Binding-site contacts:
Ligand atom C6 contacts residue PRO309 of chain 1.A at 3.6 Å (hydrophobic).
Ligand atom O5 contacts residue ASP250 of chain 1.A at 3.4 Å (salt-bridge).
Ligand atom O5 contacts residue GLN375 of chain 1.A at 3.4 Å (h-bond).
Ligand atom O3 contacts residue ASP250 of chain 1.A at 3.1 Å (salt-bridge).
Ligand atom N2 contacts residue ARG140 of chain 3.A at 3.2 Å (salt-bridge).
Ligand atom C6 contacts residue LEU373 of chain 1.A at 3.6 Å (hydrophobic).
Ligand atom O6 contacts residue ASP250 of chain 1.A at 2.5 Å (salt-bridge).
Ligand atom C2 contacts residue ASN120 of chain 3.A at 2.3 Å.
Ligand atom C1 contacts residue ASN120 of chain 3.A at 1.4 Å.
Ligand atom C6 contacts residue ASP250 of chain 1.A at 3.6 Å.
Ligand atom O6 contacts residue LYS308 of chain 1.A at 3.2 Å (salt-bridge).
Ligand atom O2 contacts residue GLY312 of chain 1.A at 2.9 Å.
Ligand atom C8 contacts residue ASN119 of chain 3.A at 3.3 Å.
Ligand atom O2 contacts residue LEU296 of chain 1.A at 3.1 Å.
Ligand atom O3 contacts residue ASN249 of chain 1.A at 2.5 Å (h-bond).
Ligand atom O4 contacts residue ILE287 of chain 1.A at 3.2 Å.
Ligand atom C3 contacts residue GLU294 of chain 1.A at 3.4 Å.
Ligand atom O2 contacts residue ASN249 of chain 1.A at 3.1 Å (h-bond).
Ligand atom C8 contacts residue ARG140 of chain 3.A at 3.0 Å.
Ligand atom C7 contacts residue ASN120 of chain 3.A at 3.5 Å.
Ligand atom O4 contacts residue ARG247 of chain 1.A at 3.4 Å (salt-bridge).
Ligand atom C6 contacts residue MAN1 of chain 3.C at 2.9 Å.
Ligand atom N2 contacts residue ASN120 of chain 3.A at 2.6 Å (h-bond).
Ligand atom C4 contacts residue GLU294 of chain 1.A at 3.5 Å.
Ligand atom O3 contacts residue LEU296 of chain 1.A at 3.6 Å.
Ligand atom O3 contacts residue GLU294 of chain 1.A at 2.8 Å (salt-bridge).
Ligand atom O6 contacts residue GLN375 of chain 1.A at 3.4 Å.
Ligand atom O5 contacts residue ASN120 of chain 3.A at 2.5 Å (h-bond).
Ligand atom O3 contacts residue GLY312 of chain 1.A at 3.0 Å (h-bond).
Ligand atom C3 contacts residue GLY312 of chain 1.A at 3.1 Å.
Ligand atom O5 contacts residue GLY312 of chain 1.A at 3.6 Å.
Ligand atom O5 contacts residue GLY374 of chain 1.A at 3.3 Å.
Ligand atom O6 contacts residue MAN1 of chain 3.C at 2.6 Å (h-bond).
Ligand atom O6 contacts residue THR310 of chain 1.A at 3.6 Å.
Ligand atom O4 contacts residue GLU294 of chain 1.A at 2.8 Å (salt-bridge).
Ligand atom O6 contacts residue ILE285 of chain 1.A at 2.8 Å (h-bond).
Ligand atom O3 contacts residue GLN311 of chain 1.A at 3.3 Å.
Ligand atom O4 contacts residue GLY312 of chain 1.A at 3.5 Å (h-bond).
Ligand atom C7 contacts residue ARG140 of chain 3.A at 3.5 Å.
Ligand atom O3 contacts residue ARG283 of chain 1.A at 2.8 Å (salt-bridge).

A protein and the small-molecule ligand that binds it are described below.
Small molecule (SMILES): CC(=O)N[C@H]1[C@H](O[C@H]2[C@H](O)[C@@H](NC(C)=O)CO[C@@H]2CO)O[C@H](CO)[C@@H](O[C@@H]2O[C@H](CO)[C@@H](O)[C@H](O[C@H]3O[C@H](CO)[C@@H](O)[C@H](O)[C@@H]3O[C@H]3O[C@H](CO)[C@@H](O)[C@H](O)[C@@H]3O[C@H]3O[C@H](CO)[C@@H](O)[C@H](O)[C@@H]3O)[C@@H]2O)[C@@H]1O

Sequence of chain 3.A:
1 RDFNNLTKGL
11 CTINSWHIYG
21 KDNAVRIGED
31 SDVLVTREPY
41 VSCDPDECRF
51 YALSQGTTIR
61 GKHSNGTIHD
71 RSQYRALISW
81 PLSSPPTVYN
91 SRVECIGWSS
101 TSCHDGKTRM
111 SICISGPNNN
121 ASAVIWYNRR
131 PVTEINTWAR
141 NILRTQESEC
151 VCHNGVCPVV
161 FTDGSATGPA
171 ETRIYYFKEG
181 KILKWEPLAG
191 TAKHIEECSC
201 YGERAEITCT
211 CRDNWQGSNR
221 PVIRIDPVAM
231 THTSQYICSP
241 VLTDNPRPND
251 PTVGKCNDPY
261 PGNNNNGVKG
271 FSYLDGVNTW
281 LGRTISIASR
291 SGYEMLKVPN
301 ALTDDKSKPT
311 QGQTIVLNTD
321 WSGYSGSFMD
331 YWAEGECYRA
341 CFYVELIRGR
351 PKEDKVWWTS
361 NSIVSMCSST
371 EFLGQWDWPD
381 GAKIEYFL

Sequence of chain 1.A:
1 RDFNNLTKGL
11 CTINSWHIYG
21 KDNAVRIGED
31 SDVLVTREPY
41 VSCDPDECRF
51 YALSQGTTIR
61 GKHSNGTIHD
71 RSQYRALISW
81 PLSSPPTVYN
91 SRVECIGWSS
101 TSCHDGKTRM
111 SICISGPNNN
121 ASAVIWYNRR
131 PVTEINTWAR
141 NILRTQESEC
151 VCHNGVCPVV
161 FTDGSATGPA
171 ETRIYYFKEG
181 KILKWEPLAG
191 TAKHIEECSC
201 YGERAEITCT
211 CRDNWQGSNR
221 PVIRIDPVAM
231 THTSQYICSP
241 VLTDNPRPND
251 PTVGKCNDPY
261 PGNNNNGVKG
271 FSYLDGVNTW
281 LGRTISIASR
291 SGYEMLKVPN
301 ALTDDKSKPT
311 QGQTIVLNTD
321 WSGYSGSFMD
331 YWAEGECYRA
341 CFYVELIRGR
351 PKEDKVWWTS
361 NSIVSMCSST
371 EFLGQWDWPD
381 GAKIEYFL